Sequence of chain 1.A:
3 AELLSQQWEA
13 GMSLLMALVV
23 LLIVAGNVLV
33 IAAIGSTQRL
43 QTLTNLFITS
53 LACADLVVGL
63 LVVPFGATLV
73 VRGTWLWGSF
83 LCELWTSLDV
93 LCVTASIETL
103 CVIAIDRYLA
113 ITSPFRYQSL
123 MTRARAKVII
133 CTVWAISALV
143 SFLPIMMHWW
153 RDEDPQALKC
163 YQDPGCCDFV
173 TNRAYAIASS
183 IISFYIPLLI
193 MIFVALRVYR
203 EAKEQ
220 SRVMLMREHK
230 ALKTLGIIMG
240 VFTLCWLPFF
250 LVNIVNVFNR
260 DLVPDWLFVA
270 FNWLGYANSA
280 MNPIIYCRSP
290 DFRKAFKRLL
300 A

This protein binds this small molecule.
Small molecule (SMILES): CCCCCCCCCC(=O)N(CCO)C[C@@H](O)[C@@H](O)[C@@H](O)[C@@H](O)CO

Binding-site contacts:
Ligand atom C12 contacts residue ALA137 of chain 1.A at 4.2 Å (hydrophobic).
Ligand atom C60 contacts residue CYS133 of chain 1.A at 3.5 Å (hydrophobic).
Ligand atom C27 contacts residue CYS133 of chain 1.A at 3.9 Å (hydrophobic).
Ligand atom C9 contacts residue ALA140 of chain 1.A at 4.0 Å (hydrophobic).
Ligand atom C9 contacts residue TRP136 of chain 1.A at 4.0 Å (hydrophobic).
Ligand atom C35 contacts residue CYS133 of chain 1.A at 4.3 Å (hydrophobic).
Ligand atom O63 contacts residue VAL130 of chain 1.A at 3.6 Å.
Ligand atom C0 contacts residue Y011 of chain 1.D at 3.5 Å.
Ligand atom C15 contacts residue ALA137 of chain 1.A at 4.1 Å (hydrophobic).
Ligand atom C12 contacts residue TRP136 of chain 1.A at 4.0 Å (hydrophobic).
Ligand atom C0 contacts residue TRP136 of chain 1.A at 4.4 Å (hydrophobic).
Ligand atom C18 contacts residue ALA137 of chain 1.A at 4.2 Å (hydrophobic).
Ligand atom C0 contacts residue LEU93 of chain 1.A at 4.0 Å (hydrophobic).
Ligand atom C18 contacts residue CYS133 of chain 1.A at 3.9 Å (hydrophobic).
Ligand atom C1 contacts residue Y011 of chain 1.D at 4.2 Å.
Ligand atom O63 contacts residue LYS129 of chain 1.A at 3.8 Å.
Ligand atom O63 contacts residue CYS133 of chain 1.A at 3.5 Å (h-bond).
Ligand atom C1 contacts residue TRP136 of chain 1.A at 4.4 Å (hydrophobic).
Ligand atom C0 contacts residue ALA140 of chain 1.A at 4.0 Å (hydrophobic).